Sequence of chain 45.A:
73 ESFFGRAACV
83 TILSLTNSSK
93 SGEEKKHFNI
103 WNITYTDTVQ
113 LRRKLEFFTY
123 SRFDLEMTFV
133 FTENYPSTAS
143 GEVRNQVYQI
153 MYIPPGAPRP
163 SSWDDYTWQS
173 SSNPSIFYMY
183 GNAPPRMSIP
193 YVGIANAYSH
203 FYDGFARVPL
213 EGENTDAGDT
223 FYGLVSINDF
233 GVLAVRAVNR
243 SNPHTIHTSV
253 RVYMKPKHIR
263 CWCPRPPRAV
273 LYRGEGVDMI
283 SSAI

Sequence of chain 44.C:
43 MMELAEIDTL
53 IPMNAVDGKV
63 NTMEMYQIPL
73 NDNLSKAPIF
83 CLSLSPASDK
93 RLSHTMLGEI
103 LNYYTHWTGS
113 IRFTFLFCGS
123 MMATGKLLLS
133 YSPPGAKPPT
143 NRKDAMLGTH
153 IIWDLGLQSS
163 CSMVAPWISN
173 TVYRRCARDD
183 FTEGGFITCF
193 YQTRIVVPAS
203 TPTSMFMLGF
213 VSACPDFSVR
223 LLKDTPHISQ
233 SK

Binding-site contacts:
Ligand atom CZ contacts residue ASN101 of chain 45.A at 3.7 Å.
Ligand atom O contacts residue LYS234 of chain 44.C at 3.4 Å.
Ligand atom N contacts residue SER86 of chain 45.A at 4.0 Å.
Ligand atom CB contacts residue SER233 of chain 44.C at 4.1 Å.
Ligand atom CD1 contacts residue ILE84 of chain 45.A at 4.0 Å (hydrophobic).
Ligand atom NH1 contacts residue LEU87 of chain 45.A at 3.9 Å.
Ligand atom NH2 contacts residue LYS97 of chain 45.A at 3.6 Å (salt-bridge).
Ligand atom NH2 contacts residue PHE100 of chain 45.A at 2.8 Å (h-bond).
Ligand atom CZ contacts residue LEU87 of chain 45.A at 4.2 Å (hydrophobic).
Ligand atom O contacts residue LYS98 of chain 45.A at 3.8 Å.
Ligand atom CZ contacts residue PHE100 of chain 45.A at 4.1 Å (hydrophobic).
Ligand atom CD contacts residue ASN101 of chain 45.A at 3.2 Å.
Ligand atom N contacts residue SER233 of chain 44.C at 3.0 Å (h-bond).
Ligand atom CA contacts residue SER233 of chain 44.C at 3.6 Å.
Ligand atom NH2 contacts residue LEU87 of chain 45.A at 3.9 Å.
Ligand atom NH1 contacts residue LYS98 of chain 45.A at 3.7 Å.
Ligand atom NE contacts residue SER86 of chain 45.A at 3.6 Å.
Ligand atom NH2 contacts residue SER86 of chain 45.A at 3.5 Å (h-bond).
Ligand atom CB contacts residue SER86 of chain 45.A at 3.9 Å.
Ligand atom C contacts residue LYS234 of chain 44.C at 3.0 Å.
Ligand atom NH1 contacts residue SER86 of chain 45.A at 3.4 Å (h-bond).
Ligand atom N contacts residue LYS234 of chain 44.C at 1.5 Å.
Ligand atom O contacts residue SER86 of chain 45.A at 2.8 Å (h-bond).
Ligand atom CD2 contacts residue ILE84 of chain 45.A at 3.9 Å (hydrophobic).
Ligand atom NE contacts residue ASN101 of chain 45.A at 3.0 Å (h-bond).
Ligand atom C contacts residue SER86 of chain 45.A at 3.6 Å.
Ligand atom C contacts residue LYS98 of chain 45.A at 3.7 Å.
Ligand atom NH2 contacts residue ASN101 of chain 45.A at 3.7 Å.
Ligand atom O contacts residue THR88 of chain 45.A at 3.7 Å.
Ligand atom CD contacts residue SER86 of chain 45.A at 3.5 Å.
Ligand atom N contacts residue LYS234 of chain 44.C at 3.6 Å.
Ligand atom CA contacts residue SER86 of chain 45.A at 4.0 Å.
Ligand atom NH1 contacts residue THR88 of chain 45.A at 3.8 Å.
Ligand atom CZ contacts residue SER86 of chain 45.A at 3.2 Å.
Ligand atom NH2 contacts residue LYS98 of chain 45.A at 2.7 Å (salt-bridge).
Ligand atom CB contacts residue LYS234 of chain 44.C at 3.9 Å.
Ligand atom CG contacts residue SER86 of chain 45.A at 4.2 Å.
Ligand atom CZ contacts residue LYS98 of chain 45.A at 3.7 Å.
Ligand atom C contacts residue THR88 of chain 45.A at 4.2 Å.
Ligand atom CA contacts residue LYS234 of chain 44.C at 2.5 Å.

The small molecule below binds the protein below.
Small molecule (SMILES): CC[C@H](C)[C@H](NC(=O)[C@@H](N)CC(C)C)C(=O)NCC(=O)N[C@@H](CCCN=C(N)N)C(=O)N[C@H](C=O)[C@@H](C)O